Sequence of chain 1.C:
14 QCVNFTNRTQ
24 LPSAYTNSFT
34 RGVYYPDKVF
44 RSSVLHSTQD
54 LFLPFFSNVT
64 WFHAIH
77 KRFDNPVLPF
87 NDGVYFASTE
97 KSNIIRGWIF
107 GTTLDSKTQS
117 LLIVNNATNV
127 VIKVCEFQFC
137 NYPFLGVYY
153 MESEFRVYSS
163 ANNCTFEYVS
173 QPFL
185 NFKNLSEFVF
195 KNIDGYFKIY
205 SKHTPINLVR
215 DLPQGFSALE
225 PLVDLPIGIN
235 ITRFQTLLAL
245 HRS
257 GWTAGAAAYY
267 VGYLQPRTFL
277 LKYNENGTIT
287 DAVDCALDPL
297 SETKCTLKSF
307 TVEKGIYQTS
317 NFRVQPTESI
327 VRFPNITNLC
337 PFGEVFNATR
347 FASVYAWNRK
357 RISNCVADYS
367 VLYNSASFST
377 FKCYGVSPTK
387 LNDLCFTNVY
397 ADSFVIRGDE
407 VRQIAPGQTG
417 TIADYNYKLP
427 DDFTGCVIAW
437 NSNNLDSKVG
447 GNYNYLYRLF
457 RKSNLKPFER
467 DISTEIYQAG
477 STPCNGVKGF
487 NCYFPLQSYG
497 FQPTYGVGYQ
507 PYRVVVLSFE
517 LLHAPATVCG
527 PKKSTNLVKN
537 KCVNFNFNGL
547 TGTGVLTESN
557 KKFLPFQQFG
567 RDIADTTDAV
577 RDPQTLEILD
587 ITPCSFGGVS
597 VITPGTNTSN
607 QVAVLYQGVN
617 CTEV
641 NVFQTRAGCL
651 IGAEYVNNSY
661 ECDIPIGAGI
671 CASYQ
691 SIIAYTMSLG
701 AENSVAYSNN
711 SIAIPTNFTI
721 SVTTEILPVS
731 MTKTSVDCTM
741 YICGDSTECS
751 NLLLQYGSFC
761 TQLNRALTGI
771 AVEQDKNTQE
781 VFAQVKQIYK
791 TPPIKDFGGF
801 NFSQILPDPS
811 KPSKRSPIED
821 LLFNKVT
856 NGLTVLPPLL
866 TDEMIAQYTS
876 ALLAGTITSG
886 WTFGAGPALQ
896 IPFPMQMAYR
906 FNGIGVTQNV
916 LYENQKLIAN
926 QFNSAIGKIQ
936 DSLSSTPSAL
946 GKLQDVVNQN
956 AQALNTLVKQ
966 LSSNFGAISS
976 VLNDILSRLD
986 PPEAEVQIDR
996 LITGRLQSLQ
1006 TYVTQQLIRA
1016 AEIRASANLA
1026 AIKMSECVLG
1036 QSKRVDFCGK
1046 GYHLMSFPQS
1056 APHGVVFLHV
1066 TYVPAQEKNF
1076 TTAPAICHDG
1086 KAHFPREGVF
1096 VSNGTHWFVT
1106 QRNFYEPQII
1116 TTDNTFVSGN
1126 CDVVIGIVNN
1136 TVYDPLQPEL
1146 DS

Binding-site contacts:
Ligand atom O5 contacts residue ASN165 of chain 1.C at 2.4 Å (h-bond).
Ligand atom O6 contacts residue ASN165 of chain 1.C at 4.1 Å.
Ligand atom C1 contacts residue GLU132 of chain 1.C at 3.4 Å.
Ligand atom O7 contacts residue ASN165 of chain 1.C at 3.2 Å.
Ligand atom C6 contacts residue ASN164 of chain 1.C at 3.6 Å.
Ligand atom C7 contacts residue ASN165 of chain 1.C at 3.2 Å.
Ligand atom O5 contacts residue ASN164 of chain 1.C at 3.2 Å (h-bond).
Ligand atom N2 contacts residue ASN165 of chain 1.C at 2.9 Å (h-bond).
Ligand atom C8 contacts residue ASN165 of chain 1.C at 4.4 Å.
Ligand atom C1 contacts residue ASN165 of chain 1.C at 1.4 Å.
Ligand atom O5 contacts residue GLU132 of chain 1.C at 4.0 Å.
Ligand atom O6 contacts residue ASN164 of chain 1.C at 3.2 Å (h-bond).
Ligand atom C5 contacts residue ASN164 of chain 1.C at 3.9 Å.
Ligand atom C4 contacts residue ASN165 of chain 1.C at 4.3 Å.
Ligand atom C3 contacts residue ASN165 of chain 1.C at 3.8 Å.
Ligand atom C1 contacts residue ASN164 of chain 1.C at 4.1 Å.
Ligand atom C2 contacts residue ASN165 of chain 1.C at 2.5 Å.
Ligand atom C5 contacts residue ASN165 of chain 1.C at 3.7 Å.

A protein and the small-molecule ligand that binds it are described below.
Small molecule (SMILES): CC(=O)N[C@@H]1[C@@H](O)[C@H](O)[C@@H](CO)O[C@H]1O